Sequence of chain 17.E:
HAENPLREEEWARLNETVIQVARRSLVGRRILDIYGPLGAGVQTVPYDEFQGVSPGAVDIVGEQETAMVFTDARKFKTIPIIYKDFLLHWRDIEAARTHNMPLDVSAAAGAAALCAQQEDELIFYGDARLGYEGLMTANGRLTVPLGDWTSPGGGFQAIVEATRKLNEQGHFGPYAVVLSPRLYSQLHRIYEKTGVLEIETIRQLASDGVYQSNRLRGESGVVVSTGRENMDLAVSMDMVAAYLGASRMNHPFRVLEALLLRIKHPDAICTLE

Binding-site contacts:
Ligand atom CB contacts residue ASP258 of chain 17.E at 3.7 Å.
Ligand atom N contacts residue ARG49 of chain 17.E at 3.6 Å (salt-bridge).
Ligand atom CA contacts residue ASP258 of chain 17.E at 3.7 Å.
Ligand atom NE contacts residue ARG50 of chain 17.E at 3.1 Å (salt-bridge).
Ligand atom CD2 contacts residue ARG43 of chain 17.E at 3.6 Å.
Ligand atom CB contacts residue MET259 of chain 17.E at 3.6 Å (hydrophobic).
Ligand atom N contacts residue ASP258 of chain 17.E at 2.8 Å (salt-bridge).
Ligand atom CB contacts residue ARG49 of chain 17.E at 3.5 Å.
Ligand atom C contacts residue ARG43 of chain 17.E at 3.7 Å.
Ligand atom N contacts residue ASP258 of chain 17.E at 3.2 Å (salt-bridge).
Ligand atom N contacts residue ARG49 of chain 17.E at 3.7 Å.
Ligand atom C contacts residue ARG49 of chain 17.E at 3.6 Å.
Ligand atom CB contacts residue ASP258 of chain 17.E at 3.5 Å.
Ligand atom CB contacts residue ARG49 of chain 17.E at 3.7 Å.
Ligand atom O contacts residue ARG49 of chain 17.E at 3.1 Å (salt-bridge).
Ligand atom O contacts residue ARG43 of chain 17.E at 2.8 Å (salt-bridge).
Ligand atom NH2 contacts residue ASP228 of chain 17.E at 2.7 Å (salt-bridge).
Ligand atom CA contacts residue ASP258 of chain 17.E at 3.6 Å.
Ligand atom NH1 contacts residue THR246 of chain 17.E at 3.2 Å (h-bond).
Ligand atom CG2 contacts residue MET259 of chain 17.E at 3.7 Å (hydrophobic).
Ligand atom N contacts residue PRO57 of chain 17.E at 3.5 Å.
Ligand atom CG2 contacts residue ALA42 of chain 17.E at 3.8 Å (hydrophobic).
Ligand atom CD2 contacts residue ARG50 of chain 17.E at 3.6 Å.
Ligand atom CD contacts residue ARG50 of chain 17.E at 3.3 Å.
Ligand atom N contacts residue ARG49 of chain 17.E at 3.5 Å (salt-bridge).
Ligand atom NH2 contacts residue THR246 of chain 17.E at 3.0 Å (h-bond).
Ligand atom OG1 contacts residue MET259 of chain 17.E at 2.6 Å (h-bond).
Ligand atom CD contacts residue LEU52 of chain 17.E at 3.3 Å (hydrophobic).
Ligand atom CD2 contacts residue ASP258 of chain 17.E at 3.4 Å.
Ligand atom CA contacts residue ASP258 of chain 17.E at 3.7 Å.
Ligand atom C contacts residue ASP258 of chain 17.E at 3.7 Å.
Ligand atom O contacts residue ARG50 of chain 17.E at 3.4 Å.
Ligand atom O contacts residue ARG43 of chain 17.E at 2.8 Å (salt-bridge).
Ligand atom O contacts residue ILE39 of chain 17.E at 3.7 Å.
Ligand atom CG contacts residue PRO57 of chain 17.E at 3.7 Å (hydrophobic).
Ligand atom OG1 contacts residue ASP258 of chain 17.E at 3.3 Å.
Ligand atom NH1 contacts residue ASP53 of chain 17.E at 3.0 Å (salt-bridge).
Ligand atom N contacts residue ASP258 of chain 17.E at 3.2 Å (salt-bridge).
Ligand atom CG2 contacts residue ASP258 of chain 17.E at 3.5 Å.
Ligand atom CZ contacts residue THR246 of chain 17.E at 3.3 Å.

This small molecule binds to this protein.
Small molecule (SMILES): CC(C)C[C@H](NC(=O)CN)C(=O)N[C@H](C(=O)N[C@H](C(=O)NCC(=O)N[C@@H](CO)C(=O)N[C@@H](CC(C)C)C(=O)N[C@@H](CCCN=C(N)N)C(=O)NCC=O)C(C)C)[C@@H](C)O